This protein binds this small molecule.
Small molecule (SMILES): CC(=O)N[C@H]1[C@H](O[C@H]2[C@H](O)[C@@H](NC(C)=O)CO[C@@H]2CO)O[C@H](CO)[C@@H](O[C@@H]2O[C@H](CO)[C@@H](O)[C@H](O)[C@@H]2O)[C@@H]1O

Sequence of chain 1.D:
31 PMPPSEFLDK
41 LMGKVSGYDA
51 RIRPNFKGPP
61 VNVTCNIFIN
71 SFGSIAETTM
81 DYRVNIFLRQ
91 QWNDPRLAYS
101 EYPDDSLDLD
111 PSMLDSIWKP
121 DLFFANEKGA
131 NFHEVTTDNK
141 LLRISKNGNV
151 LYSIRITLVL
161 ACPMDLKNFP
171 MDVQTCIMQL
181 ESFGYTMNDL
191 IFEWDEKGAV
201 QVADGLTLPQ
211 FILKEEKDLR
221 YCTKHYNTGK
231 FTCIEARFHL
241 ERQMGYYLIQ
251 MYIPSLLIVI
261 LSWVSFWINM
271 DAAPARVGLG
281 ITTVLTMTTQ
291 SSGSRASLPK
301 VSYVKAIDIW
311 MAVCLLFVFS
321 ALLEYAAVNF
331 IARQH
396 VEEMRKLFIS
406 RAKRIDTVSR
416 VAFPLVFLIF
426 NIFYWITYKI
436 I

Binding-site contacts:
Ligand atom O7 contacts residue ASN62 of chain 1.D at 3.1 Å (h-bond).
Ligand atom C1 contacts residue PRO60 of chain 1.D at 3.9 Å (hydrophobic).
Ligand atom C7 contacts residue PRO60 of chain 1.D at 3.9 Å (hydrophobic).
Ligand atom C8 contacts residue PRO60 of chain 1.D at 3.8 Å (hydrophobic).
Ligand atom C7 contacts residue PRO59 of chain 1.D at 4.5 Å (hydrophobic).
Ligand atom C3 contacts residue PRO59 of chain 1.D at 4.1 Å (hydrophobic).
Ligand atom O3 contacts residue PRO59 of chain 1.D at 3.8 Å.
Ligand atom C3 contacts residue ASN62 of chain 1.D at 3.8 Å.
Ligand atom C8 contacts residue PRO59 of chain 1.D at 3.9 Å (hydrophobic).
Ligand atom O5 contacts residue ASN62 of chain 1.D at 2.4 Å (h-bond).
Ligand atom C7 contacts residue ASN62 of chain 1.D at 3.2 Å.
Ligand atom C4 contacts residue ASN62 of chain 1.D at 4.2 Å.
Ligand atom C8 contacts residue ASN62 of chain 1.D at 4.3 Å.
Ligand atom N2 contacts residue PRO60 of chain 1.D at 3.4 Å (h-bond).
Ligand atom N2 contacts residue PRO59 of chain 1.D at 3.8 Å.
Ligand atom C2 contacts residue ASN62 of chain 1.D at 2.5 Å.
Ligand atom C2 contacts residue PRO60 of chain 1.D at 4.2 Å (hydrophobic).
Ligand atom N2 contacts residue ASN62 of chain 1.D at 2.9 Å (h-bond).
Ligand atom C1 contacts residue ASN62 of chain 1.D at 1.4 Å.
Ligand atom C8 contacts residue ASN55 of chain 1.D at 3.4 Å.
Ligand atom C5 contacts residue ASN62 of chain 1.D at 3.6 Å.